Binding-site contacts:
Ligand atom O6 contacts residue MET404 of chain 1.D at 3.3 Å (h-bond).
Ligand atom P contacts residue SER378 of chain 1.D at 3.5 Å.
Ligand atom N7 contacts residue MET404 of chain 1.D at 2.9 Å (h-bond).
Ligand atom C2 contacts residue GLN431 of chain 1.D at 3.6 Å.
Ligand atom N7 contacts residue ILE320 of chain 1.D at 3.5 Å.
Ligand atom O3P contacts residue SER319 of chain 1.D at 3.5 Å.
Ligand atom C5 contacts residue ILE320 of chain 1.D at 3.6 Å (hydrophobic).
Ligand atom C8 contacts residue ILE320 of chain 1.D at 3.5 Å (hydrophobic).
Ligand atom O3P contacts residue SER378 of chain 1.D at 2.8 Å (h-bond).
Ligand atom C4' contacts residue ASP354 of chain 1.D at 3.4 Å.
Ligand atom O1P contacts residue GLY318 of chain 1.D at 3.2 Å.
Ligand atom O2' contacts residue ASP354 of chain 1.D at 2.6 Å (salt-bridge).
Ligand atom O2P contacts residue GLY377 of chain 1.D at 2.7 Å (h-bond).
Ligand atom C6 contacts residue GLN431 of chain 1.D at 3.6 Å.
Ligand atom C3' contacts residue SER58 of chain 1.D at 3.3 Å.
Ligand atom P contacts residue TYR401 of chain 1.D at 3.6 Å.
Ligand atom O6 contacts residue GLY403 of chain 1.D at 3.4 Å.
Ligand atom O1P contacts residue GLY356 of chain 1.D at 2.9 Å (h-bond).
Ligand atom O5' contacts residue GLY318 of chain 1.D at 3.2 Å.
Ligand atom P contacts residue SER319 of chain 1.D at 3.5 Å.
Ligand atom O3' contacts residue ARG312 of chain 1.D at 3.5 Å (salt-bridge).
Ligand atom C3' contacts residue ASP354 of chain 1.D at 3.4 Å.
Ligand atom O3P contacts residue GLY377 of chain 1.D at 3.6 Å.
Ligand atom C8 contacts residue MET60 of chain 1.D at 3.4 Å (hydrophobic).
Ligand atom O1P contacts residue SER378 of chain 1.D at 3.5 Å (h-bond).
Ligand atom N7 contacts residue GLY403 of chain 1.D at 3.4 Å.
Ligand atom O6 contacts residue GLY432 of chain 1.D at 3.3 Å.
Ligand atom N3 contacts residue CYS321 of chain 1.D at 3.5 Å (h-bond).
Ligand atom O6 contacts residue SER406 of chain 1.D at 3.5 Å (h-bond).
Ligand atom O5' contacts residue GLY355 of chain 1.D at 3.3 Å.
Ligand atom O6 contacts residue GLY405 of chain 1.D at 2.8 Å (h-bond).
Ligand atom O3' contacts residue SER58 of chain 1.D at 2.6 Å (h-bond).
Ligand atom C5' contacts residue TYR401 of chain 1.D at 3.6 Å (hydrophobic).
Ligand atom O2P contacts residue SER378 of chain 1.D at 3.5 Å (h-bond).
Ligand atom C2 contacts residue CYS321 of chain 1.D at 3.3 Å (hydrophobic).
Ligand atom O3P contacts residue TYR401 of chain 1.D at 2.5 Å (h-bond).
Ligand atom O1P contacts residue SER319 of chain 1.D at 2.8 Å (h-bond).
Ligand atom O3' contacts residue ASP354 of chain 1.D at 2.5 Å (salt-bridge).
Ligand atom N1 contacts residue GLN431 of chain 1.D at 2.8 Å (h-bond).
Ligand atom C2' contacts residue ASP354 of chain 1.D at 3.6 Å.

A small-molecule ligand and the protein it binds are described below.
Small molecule (SMILES): O=c1[nH]cnc2c1ncn2[C@@H]1O[C@H](COP(=O)(O)O)[C@@H](O)[C@H]1O

Sequence of chain 1.D:
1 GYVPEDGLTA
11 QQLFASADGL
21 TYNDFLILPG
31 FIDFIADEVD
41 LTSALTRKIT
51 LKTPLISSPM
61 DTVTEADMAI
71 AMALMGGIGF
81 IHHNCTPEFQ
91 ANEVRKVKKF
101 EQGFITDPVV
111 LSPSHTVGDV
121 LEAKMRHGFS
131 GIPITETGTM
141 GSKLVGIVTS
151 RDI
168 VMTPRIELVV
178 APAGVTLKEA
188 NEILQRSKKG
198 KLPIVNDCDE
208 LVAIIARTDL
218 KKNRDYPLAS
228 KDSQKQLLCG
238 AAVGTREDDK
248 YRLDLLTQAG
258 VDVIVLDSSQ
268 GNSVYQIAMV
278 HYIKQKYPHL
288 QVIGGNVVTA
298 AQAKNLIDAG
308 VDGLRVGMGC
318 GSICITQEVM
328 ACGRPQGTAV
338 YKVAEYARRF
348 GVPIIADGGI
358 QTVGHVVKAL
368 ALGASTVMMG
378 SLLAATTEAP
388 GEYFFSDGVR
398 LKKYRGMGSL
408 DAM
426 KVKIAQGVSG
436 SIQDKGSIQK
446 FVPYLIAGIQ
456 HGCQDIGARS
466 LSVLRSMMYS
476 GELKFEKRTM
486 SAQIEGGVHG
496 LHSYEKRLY